Sequence of chain 8.W:
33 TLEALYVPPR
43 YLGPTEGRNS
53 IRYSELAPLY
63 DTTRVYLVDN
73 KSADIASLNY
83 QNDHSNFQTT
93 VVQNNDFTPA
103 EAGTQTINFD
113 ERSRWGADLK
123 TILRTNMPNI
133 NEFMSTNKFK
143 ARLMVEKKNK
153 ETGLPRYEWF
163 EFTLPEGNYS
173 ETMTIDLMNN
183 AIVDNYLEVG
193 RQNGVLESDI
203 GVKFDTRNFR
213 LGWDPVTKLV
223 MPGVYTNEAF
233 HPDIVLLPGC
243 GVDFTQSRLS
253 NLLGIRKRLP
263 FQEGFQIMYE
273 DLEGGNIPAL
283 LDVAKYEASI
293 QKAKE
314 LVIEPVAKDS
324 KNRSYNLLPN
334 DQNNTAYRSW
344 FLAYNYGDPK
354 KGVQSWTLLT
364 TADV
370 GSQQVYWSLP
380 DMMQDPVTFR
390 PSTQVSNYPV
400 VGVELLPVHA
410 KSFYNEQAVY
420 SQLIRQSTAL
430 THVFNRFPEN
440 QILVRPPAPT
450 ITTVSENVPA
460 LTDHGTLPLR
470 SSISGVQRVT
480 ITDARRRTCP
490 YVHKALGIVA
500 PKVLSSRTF

This protein binds this small molecule.
Small molecule (SMILES): CC(C)[C@H](NC(=O)[C@@H]1CCCN1C(=O)[C@H](CC(N)=O)NC(=O)[C@@H](N)Cc1ccccc1)C(=O)N[C@@H](Cc1ccc(O)cc1)C(=O)N1CCC[C@H]1C(=O)N[C@H](C=O)Cc1ccc(O)cc1

Sequence of chain 52.W:
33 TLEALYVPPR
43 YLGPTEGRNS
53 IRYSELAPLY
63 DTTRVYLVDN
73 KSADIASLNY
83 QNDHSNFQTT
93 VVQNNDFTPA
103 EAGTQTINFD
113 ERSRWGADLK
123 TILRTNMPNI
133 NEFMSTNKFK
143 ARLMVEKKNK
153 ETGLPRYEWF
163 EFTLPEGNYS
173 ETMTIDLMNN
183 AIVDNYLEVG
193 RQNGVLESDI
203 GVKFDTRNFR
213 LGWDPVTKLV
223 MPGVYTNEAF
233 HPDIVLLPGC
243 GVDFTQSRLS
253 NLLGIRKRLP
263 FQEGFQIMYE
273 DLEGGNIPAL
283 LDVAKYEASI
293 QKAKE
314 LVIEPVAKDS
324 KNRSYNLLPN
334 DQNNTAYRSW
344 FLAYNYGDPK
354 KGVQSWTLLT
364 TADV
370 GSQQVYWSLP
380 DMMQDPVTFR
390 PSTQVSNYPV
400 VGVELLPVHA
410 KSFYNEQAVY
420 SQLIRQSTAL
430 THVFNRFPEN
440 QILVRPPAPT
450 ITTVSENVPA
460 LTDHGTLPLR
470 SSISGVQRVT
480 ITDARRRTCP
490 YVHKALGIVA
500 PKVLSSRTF

Binding-site contacts:
Ligand atom OD1 contacts residue GLU199 of chain 8.W at 3.4 Å (salt-bridge).
Ligand atom CD contacts residue HIS431 of chain 8.W at 3.8 Å.
Ligand atom OH contacts residue LEU283 of chain 52.W at 3.8 Å.
Ligand atom CG contacts residue TYR288 of chain 52.W at 3.4 Å (hydrophobic).
Ligand atom CD2 contacts residue MET223 of chain 52.W at 3.7 Å (hydrophobic).
Ligand atom ND2 contacts residue TYR188 of chain 8.W at 3.5 Å (h-bond).
Ligand atom CE1 contacts residue THR219 of chain 52.W at 3.9 Å.
Ligand atom CG1 contacts residue ARG435 of chain 8.W at 3.8 Å.
Ligand atom CB contacts residue GLU289 of chain 52.W at 3.8 Å.
Ligand atom CG contacts residue GLU199 of chain 8.W at 3.6 Å.
Ligand atom ND2 contacts residue GLU199 of chain 8.W at 2.9 Å (salt-bridge).
Ligand atom CG contacts residue HIS431 of chain 8.W at 3.8 Å.
Ligand atom CE1 contacts residue VAL432 of chain 8.W at 3.8 Å (hydrophobic).
Ligand atom CD1 contacts residue ARG193 of chain 8.W at 3.7 Å.
Ligand atom CB contacts residue ARG435 of chain 8.W at 3.7 Å.
Ligand atom OH contacts residue THR430 of chain 8.W at 3.4 Å.
Ligand atom CZ contacts residue MET223 of chain 52.W at 2.9 Å (hydrophobic).
Ligand atom CE2 contacts residue MET223 of chain 52.W at 3.5 Å (hydrophobic).
Ligand atom CE1 contacts residue GLU289 of chain 52.W at 3.6 Å.
Ligand atom CE2 contacts residue ARG193 of chain 8.W at 3.8 Å.
Ligand atom O contacts residue ARG193 of chain 8.W at 2.8 Å (salt-bridge).
Ligand atom CE1 contacts residue MET223 of chain 52.W at 3.3 Å (hydrophobic).
Ligand atom OH contacts residue MET223 of chain 52.W at 2.2 Å (h-bond).
Ligand atom N contacts residue ARG193 of chain 8.W at 3.8 Å.
Ligand atom CG1 contacts residue PHE436 of chain 8.W at 3.4 Å (hydrophobic).
Ligand atom CE1 contacts residue HIS431 of chain 8.W at 3.0 Å.
Ligand atom CE1 contacts residue ARG193 of chain 8.W at 3.1 Å.
Ligand atom CA contacts residue ARG193 of chain 8.W at 3.8 Å.
Ligand atom OH contacts residue HIS431 of chain 8.W at 2.9 Å (h-bond).
Ligand atom C contacts residue ARG193 of chain 8.W at 3.3 Å.
Ligand atom CD1 contacts residue GLU289 of chain 52.W at 3.0 Å.
Ligand atom O contacts residue ARG435 of chain 8.W at 3.5 Å (salt-bridge).
Ligand atom CZ contacts residue ARG193 of chain 8.W at 3.1 Å.
Ligand atom CG2 contacts residue TYR188 of chain 8.W at 3.9 Å (hydrophobic).
Ligand atom CG2 contacts residue LEU189 of chain 8.W at 2.8 Å (hydrophobic).
Ligand atom CZ contacts residue THR219 of chain 52.W at 3.2 Å.
Ligand atom CD1 contacts residue HIS431 of chain 8.W at 3.3 Å.
Ligand atom CZ contacts residue HIS431 of chain 8.W at 3.4 Å.
Ligand atom CG contacts residue GLU289 of chain 52.W at 3.6 Å.
Ligand atom CB contacts residue LEU189 of chain 8.W at 3.8 Å (hydrophobic).